A small-molecule ligand and the protein it binds are described below.
Small molecule (SMILES): COCCN(C[C@@H]1CCCN(C2Cc3ccccc3C2)C1)C(=O)c1ccc2ccccc2c1

Sequence of chain 1.B:
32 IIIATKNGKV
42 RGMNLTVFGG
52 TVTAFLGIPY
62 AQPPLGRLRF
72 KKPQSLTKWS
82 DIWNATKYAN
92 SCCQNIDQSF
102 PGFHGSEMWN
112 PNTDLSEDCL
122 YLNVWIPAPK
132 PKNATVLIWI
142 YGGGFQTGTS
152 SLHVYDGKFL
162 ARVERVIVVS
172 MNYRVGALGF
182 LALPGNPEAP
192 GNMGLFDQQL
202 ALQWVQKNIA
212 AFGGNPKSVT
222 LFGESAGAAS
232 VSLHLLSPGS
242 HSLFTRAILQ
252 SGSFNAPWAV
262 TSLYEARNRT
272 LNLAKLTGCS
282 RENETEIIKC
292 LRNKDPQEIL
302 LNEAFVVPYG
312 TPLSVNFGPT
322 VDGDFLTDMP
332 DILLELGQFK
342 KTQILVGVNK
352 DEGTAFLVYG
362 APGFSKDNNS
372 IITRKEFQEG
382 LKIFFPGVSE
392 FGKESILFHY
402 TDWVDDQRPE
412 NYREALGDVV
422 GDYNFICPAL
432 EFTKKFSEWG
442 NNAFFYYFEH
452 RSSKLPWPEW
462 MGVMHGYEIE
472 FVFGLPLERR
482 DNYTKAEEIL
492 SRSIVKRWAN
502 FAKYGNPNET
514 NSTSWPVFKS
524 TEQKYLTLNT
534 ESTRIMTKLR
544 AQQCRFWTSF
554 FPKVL

Binding-site contacts:
Ligand atom C10 contacts residue ASP98 of chain 1.B at 3.9 Å.
Ligand atom C4 contacts residue ASN96 of chain 1.B at 4.0 Å.
Ligand atom C18 contacts residue ASP98 of chain 1.B at 3.7 Å.
Ligand atom C12 contacts residue PHE357 of chain 1.B at 4.0 Å (hydrophobic).
Ligand atom C11 contacts residue GLY145 of chain 1.B at 4.0 Å.
Ligand atom C19 contacts residue ASP98 of chain 1.B at 3.8 Å.
Ligand atom C11 contacts residue HIS466 of chain 1.B at 4.0 Å.
Ligand atom C1 contacts residue TRP259 of chain 1.B at 4.0 Å (hydrophobic).
Ligand atom C16 contacts residue ASP98 of chain 1.B at 3.7 Å.
Ligand atom C4 contacts residue ASP98 of chain 1.B at 3.9 Å.
Ligand atom O1 contacts residue GLY144 of chain 1.B at 3.3 Å.
Ligand atom C13 contacts residue GLY145 of chain 1.B at 4.0 Å.
Ligand atom C21 contacts residue PHE357 of chain 1.B at 3.3 Å (hydrophobic).
Ligand atom C22 contacts residue TYR360 of chain 1.B at 3.8 Å (hydrophobic).
Ligand atom C2 contacts residue TRP259 of chain 1.B at 3.6 Å (hydrophobic).
Ligand atom C33 contacts residue GLY467 of chain 1.B at 3.8 Å.
Ligand atom C1 contacts residue VAL316 of chain 1.B at 4.0 Å (hydrophobic).
Ligand atom C5 contacts residue GLY145 of chain 1.B at 4.0 Å.
Ligand atom C7 contacts residue GLY145 of chain 1.B at 4.0 Å.
Ligand atom C11 contacts residue SER226 of chain 1.B at 3.9 Å.
Ligand atom C5 contacts residue LEU314 of chain 1.B at 3.9 Å (hydrophobic).
Ligand atom C12 contacts residue GLY145 of chain 1.B at 3.7 Å.
Ligand atom C18 contacts residue TYR360 of chain 1.B at 3.5 Å (hydrophobic).
Ligand atom C2 contacts residue PHE426 of chain 1.B at 4.0 Å (hydrophobic).
Ligand atom C6 contacts residue PHE357 of chain 1.B at 4.0 Å (hydrophobic).
Ligand atom C33 contacts residue HIS466 of chain 1.B at 4.1 Å.
Ligand atom C1 contacts residue LEU314 of chain 1.B at 3.7 Å (hydrophobic).
Ligand atom N2 contacts residue TYR360 of chain 1.B at 4.0 Å.
Ligand atom C27 contacts residue TRP110 of chain 1.B at 4.1 Å (hydrophobic).
Ligand atom C33 contacts residue TRP110 of chain 1.B at 3.5 Å (hydrophobic).
Ligand atom C20 contacts residue ALA356 of chain 1.B at 3.8 Å (hydrophobic).
Ligand atom C28 contacts residue TRP110 of chain 1.B at 3.4 Å (hydrophobic).
Ligand atom C6 contacts residue PHE426 of chain 1.B at 4.0 Å (hydrophobic).
Ligand atom C20 contacts residue TYR360 of chain 1.B at 3.3 Å (hydrophobic).
Ligand atom C20 contacts residue PHE357 of chain 1.B at 3.8 Å (hydrophobic).
Ligand atom C15 contacts residue ASP98 of chain 1.B at 3.9 Å.
Ligand atom C4 contacts residue ILE97 of chain 1.B at 3.9 Å (hydrophobic).
Ligand atom C13 contacts residue PHE357 of chain 1.B at 3.9 Å (hydrophobic).
Ligand atom C6 contacts residue SER226 of chain 1.B at 3.4 Å.
Ligand atom C26 contacts residue PHE357 of chain 1.B at 4.0 Å (hydrophobic).